Binding-site contacts:
Ligand atom O6 contacts residue ILE287 of chain 1.B at 3.2 Å.
Ligand atom C4 contacts residue ASN266 of chain 1.B at 4.3 Å.
Ligand atom C1 contacts residue ASN266 of chain 1.B at 1.4 Å.
Ligand atom O5 contacts residue ILE287 of chain 1.B at 3.7 Å.
Ligand atom C5 contacts residue ASN266 of chain 1.B at 3.6 Å.
Ligand atom O7 contacts residue ASN266 of chain 1.B at 3.9 Å.
Ligand atom C6 contacts residue ILE287 of chain 1.B at 4.4 Å (hydrophobic).
Ligand atom C2 contacts residue ASN266 of chain 1.B at 2.6 Å.
Ligand atom O6 contacts residue THR268 of chain 1.B at 4.3 Å.
Ligand atom O5 contacts residue ASN266 of chain 1.B at 2.3 Å (h-bond).
Ligand atom N2 contacts residue ASN266 of chain 1.B at 3.0 Å (h-bond).
Ligand atom C3 contacts residue ASN266 of chain 1.B at 3.9 Å.
Ligand atom C7 contacts residue ASN266 of chain 1.B at 3.7 Å.

A protein and the small-molecule ligand that binds it are described below.
Small molecule (SMILES): CC(=O)N[C@H]1[C@H](O[C@H]2[C@H](O)[C@@H](NC(C)=O)CO[C@@H]2CO)O[C@H](CO)[C@@H](O)[C@@H]1O

Sequence of chain 1.B:
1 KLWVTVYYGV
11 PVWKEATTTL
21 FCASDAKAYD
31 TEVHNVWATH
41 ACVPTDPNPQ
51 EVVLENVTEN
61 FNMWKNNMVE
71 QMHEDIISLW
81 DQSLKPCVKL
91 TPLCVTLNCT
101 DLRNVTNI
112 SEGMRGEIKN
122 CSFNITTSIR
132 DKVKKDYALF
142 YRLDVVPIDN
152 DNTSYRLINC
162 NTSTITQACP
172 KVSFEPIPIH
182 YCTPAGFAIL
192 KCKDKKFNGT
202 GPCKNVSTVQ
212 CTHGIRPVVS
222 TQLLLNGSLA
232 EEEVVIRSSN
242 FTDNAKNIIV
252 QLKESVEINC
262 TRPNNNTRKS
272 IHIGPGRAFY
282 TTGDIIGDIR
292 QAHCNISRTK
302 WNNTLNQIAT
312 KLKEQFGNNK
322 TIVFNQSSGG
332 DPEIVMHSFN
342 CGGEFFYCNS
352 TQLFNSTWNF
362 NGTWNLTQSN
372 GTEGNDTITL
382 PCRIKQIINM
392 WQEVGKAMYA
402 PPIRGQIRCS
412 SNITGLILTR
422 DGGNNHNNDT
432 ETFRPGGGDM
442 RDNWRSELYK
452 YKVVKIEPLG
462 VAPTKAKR